Binding-site contacts:
Ligand atom C6 contacts residue ASN6 of chain 1.D at 3.6 Å.
Ligand atom O5 contacts residue TYR4 of chain 1.D at 4.5 Å.
Ligand atom C4 contacts residue TYR4 of chain 1.D at 4.1 Å (hydrophobic).
Ligand atom C5 contacts residue ASN6 of chain 1.D at 4.4 Å.
Ligand atom C7 contacts residue TYR4 of chain 1.D at 4.1 Å (hydrophobic).
Ligand atom C5 contacts residue ASN37 of chain 1.D at 3.8 Å.
Ligand atom O6 contacts residue ASN6 of chain 1.D at 2.7 Å (h-bond).
Ligand atom C7 contacts residue ASN37 of chain 1.D at 3.9 Å.
Ligand atom O5 contacts residue ASN6 of chain 1.D at 4.1 Å.
Ligand atom C3 contacts residue ASN37 of chain 1.D at 3.8 Å.
Ligand atom O7 contacts residue TYR4 of chain 1.D at 3.1 Å.
Ligand atom C4 contacts residue ASN37 of chain 1.D at 4.3 Å.
Ligand atom C3 contacts residue TYR4 of chain 1.D at 4.1 Å (hydrophobic).
Ligand atom O5 contacts residue ASN37 of chain 1.D at 2.5 Å (h-bond).
Ligand atom O3 contacts residue TYR4 of chain 1.D at 3.9 Å.
Ligand atom C2 contacts residue TYR4 of chain 1.D at 3.8 Å (hydrophobic).
Ligand atom N2 contacts residue ASN37 of chain 1.D at 2.8 Å (h-bond).
Ligand atom C1 contacts residue ASN37 of chain 1.D at 1.5 Å.
Ligand atom C2 contacts residue ASN37 of chain 1.D at 2.5 Å.

Sequence of chain 1.D:
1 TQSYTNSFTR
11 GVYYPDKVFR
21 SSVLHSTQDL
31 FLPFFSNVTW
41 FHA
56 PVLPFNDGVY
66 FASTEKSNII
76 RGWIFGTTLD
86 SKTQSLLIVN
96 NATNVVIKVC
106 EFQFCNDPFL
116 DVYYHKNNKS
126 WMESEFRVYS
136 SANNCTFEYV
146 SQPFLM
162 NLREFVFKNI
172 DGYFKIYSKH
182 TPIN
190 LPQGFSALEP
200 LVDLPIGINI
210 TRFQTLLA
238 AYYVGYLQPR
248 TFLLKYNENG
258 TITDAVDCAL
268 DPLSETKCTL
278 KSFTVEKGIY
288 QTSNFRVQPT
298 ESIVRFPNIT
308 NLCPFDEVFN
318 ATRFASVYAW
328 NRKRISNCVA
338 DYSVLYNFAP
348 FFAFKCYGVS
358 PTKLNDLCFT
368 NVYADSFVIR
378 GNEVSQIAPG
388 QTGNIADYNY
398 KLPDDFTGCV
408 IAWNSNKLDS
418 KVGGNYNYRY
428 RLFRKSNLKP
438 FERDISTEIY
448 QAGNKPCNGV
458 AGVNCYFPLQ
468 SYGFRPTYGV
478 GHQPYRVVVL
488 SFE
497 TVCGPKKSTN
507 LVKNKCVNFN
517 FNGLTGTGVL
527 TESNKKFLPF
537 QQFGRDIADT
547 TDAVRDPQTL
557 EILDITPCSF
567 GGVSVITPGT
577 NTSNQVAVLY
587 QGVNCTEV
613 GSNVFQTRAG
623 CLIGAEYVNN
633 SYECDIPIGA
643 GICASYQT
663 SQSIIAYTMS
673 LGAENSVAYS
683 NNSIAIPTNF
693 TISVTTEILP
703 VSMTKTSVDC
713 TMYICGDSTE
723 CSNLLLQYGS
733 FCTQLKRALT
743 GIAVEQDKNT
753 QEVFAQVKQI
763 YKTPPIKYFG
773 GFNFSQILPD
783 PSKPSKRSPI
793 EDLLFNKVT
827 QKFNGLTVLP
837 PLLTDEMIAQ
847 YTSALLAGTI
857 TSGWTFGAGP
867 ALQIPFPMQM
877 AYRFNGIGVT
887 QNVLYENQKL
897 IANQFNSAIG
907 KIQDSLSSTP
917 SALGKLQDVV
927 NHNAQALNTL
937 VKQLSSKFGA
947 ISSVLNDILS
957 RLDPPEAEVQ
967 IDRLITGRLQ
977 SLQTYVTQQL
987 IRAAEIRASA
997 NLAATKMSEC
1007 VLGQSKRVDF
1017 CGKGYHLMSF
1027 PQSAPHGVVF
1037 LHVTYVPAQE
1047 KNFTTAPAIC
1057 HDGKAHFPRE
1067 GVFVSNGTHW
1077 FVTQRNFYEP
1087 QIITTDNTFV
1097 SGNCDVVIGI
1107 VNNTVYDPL

This protein binds this small molecule.
Small molecule (SMILES): CC(=O)N[C@@H]1[C@@H](O)[C@H](O)[C@@H](CO)O[C@H]1O